The protein below binds the small molecule below.
Small molecule (SMILES): CC(=O)N[C@@H]1[C@@H](O)[C@H](O)[C@@H](CO)O[C@H]1O

Sequence of chain 24.A:
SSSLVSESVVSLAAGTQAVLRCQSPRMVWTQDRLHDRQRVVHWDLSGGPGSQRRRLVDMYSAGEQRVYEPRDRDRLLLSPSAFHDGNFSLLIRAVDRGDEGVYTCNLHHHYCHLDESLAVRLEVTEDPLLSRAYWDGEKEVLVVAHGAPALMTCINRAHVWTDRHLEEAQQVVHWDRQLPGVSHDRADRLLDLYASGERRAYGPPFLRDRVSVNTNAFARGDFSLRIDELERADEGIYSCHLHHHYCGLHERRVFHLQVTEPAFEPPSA

Binding-site contacts:
Ligand atom C8 contacts residue ASN87 of chain 24.A at 4.3 Å.
Ligand atom C7 contacts residue ASP85 of chain 24.A at 4.4 Å.
Ligand atom O6 contacts residue LEU91 of chain 24.A at 4.1 Å.
Ligand atom C5 contacts residue LEU151 of chain 24.A at 4.1 Å (hydrophobic).
Ligand atom C6 contacts residue LEU151 of chain 24.A at 3.8 Å (hydrophobic).
Ligand atom O4 contacts residue LEU151 of chain 24.A at 4.1 Å.
Ligand atom O7 contacts residue ASP85 of chain 24.A at 3.4 Å (salt-bridge).
Ligand atom C4 contacts residue ASN87 of chain 24.A at 4.2 Å.
Ligand atom O7 contacts residue ASN87 of chain 24.A at 3.0 Å (h-bond).
Ligand atom C7 contacts residue ASN87 of chain 24.A at 3.1 Å.
Ligand atom C2 contacts residue ASN87 of chain 24.A at 2.4 Å.
Ligand atom C3 contacts residue ASN87 of chain 24.A at 3.8 Å.
Ligand atom C6 contacts residue LEU91 of chain 24.A at 3.7 Å (hydrophobic).
Ligand atom C1 contacts residue SER89 of chain 24.A at 4.5 Å.
Ligand atom C1 contacts residue ASN87 of chain 24.A at 1.4 Å.
Ligand atom N2 contacts residue ASN87 of chain 24.A at 2.8 Å (h-bond).
Ligand atom O5 contacts residue ASN87 of chain 24.A at 2.4 Å (h-bond).
Ligand atom C5 contacts residue ASN87 of chain 24.A at 3.7 Å.